Sequence of chain 5.B:
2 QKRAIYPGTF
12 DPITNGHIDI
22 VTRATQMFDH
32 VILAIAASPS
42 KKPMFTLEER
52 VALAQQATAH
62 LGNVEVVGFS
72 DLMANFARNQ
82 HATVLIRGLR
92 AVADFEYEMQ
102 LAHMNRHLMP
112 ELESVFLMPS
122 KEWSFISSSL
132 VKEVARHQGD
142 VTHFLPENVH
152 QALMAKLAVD

Sequence of chain 11.B:
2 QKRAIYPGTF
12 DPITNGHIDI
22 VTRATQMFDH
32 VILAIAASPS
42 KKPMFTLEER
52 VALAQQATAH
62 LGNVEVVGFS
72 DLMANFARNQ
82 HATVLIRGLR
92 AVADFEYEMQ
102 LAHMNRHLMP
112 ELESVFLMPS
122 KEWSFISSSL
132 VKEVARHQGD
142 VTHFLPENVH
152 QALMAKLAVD

The small molecule below binds the protein below.
Small molecule (SMILES): CC(C)(CO)[C@@H](O)C(=O)NCCc1nc2cccc(O)c2[nH]1

Binding-site contacts:
Ligand atom C6 contacts residue LEU131 of chain 11.B at 3.9 Å (hydrophobic).
Ligand atom C1 contacts residue LEU73 of chain 5.B at 3.9 Å (hydrophobic).
Ligand atom C9 contacts residue LEU73 of chain 5.B at 3.4 Å (hydrophobic).
Ligand atom C10 contacts residue ASN106 of chain 5.B at 3.2 Å.
Ligand atom C7 contacts residue LEU102 of chain 5.B at 3.8 Å (hydrophobic).
Ligand atom C7 contacts residue LEU131 of chain 11.B at 3.9 Å (hydrophobic).
Ligand atom C3 contacts residue PHE70 of chain 5.B at 3.9 Å (hydrophobic).
Ligand atom O13 contacts residue LEU109 of chain 5.B at 3.9 Å.
Ligand atom C19 contacts residue GLY9 of chain 5.B at 3.8 Å.
Ligand atom C3 contacts residue MET74 of chain 5.B at 3.9 Å (hydrophobic).
Ligand atom C1 contacts residue MET74 of chain 5.B at 3.8 Å (hydrophobic).
Ligand atom O13 contacts residue LEU73 of chain 5.B at 3.6 Å.
Ligand atom C5 contacts residue MET105 of chain 5.B at 3.9 Å (hydrophobic).
Ligand atom O13 contacts residue MET74 of chain 5.B at 3.6 Å (h-bond).
Ligand atom C19 contacts residue ALA37 of chain 5.B at 4.0 Å (hydrophobic).
Ligand atom O22 contacts residue ARG88 of chain 5.B at 3.3 Å (salt-bridge).
Ligand atom C9 contacts residue MET74 of chain 5.B at 3.9 Å (hydrophobic).
Ligand atom O22 contacts residue TYR98 of chain 5.B at 3.5 Å (h-bond).
Ligand atom C5 contacts residue LEU109 of chain 5.B at 3.8 Å (hydrophobic).
Ligand atom O22 contacts residue LEU102 of chain 5.B at 3.4 Å.
Ligand atom C19 contacts residue THR10 of chain 5.B at 3.8 Å.
Ligand atom C10 contacts residue LEU73 of chain 5.B at 3.6 Å (hydrophobic).
Ligand atom N11 contacts residue MET74 of chain 5.B at 3.0 Å (h-bond).
Ligand atom O13 contacts residue ALA75 of chain 5.B at 3.0 Å (h-bond).
Ligand atom C6 contacts residue LEU102 of chain 5.B at 3.7 Å (hydrophobic).
Ligand atom C2 contacts residue ASP72 of chain 5.B at 3.9 Å.
Ligand atom C2 contacts residue MET74 of chain 5.B at 3.9 Å (hydrophobic).
Ligand atom C20 contacts residue ARG88 of chain 5.B at 3.6 Å.
Ligand atom O17 contacts residue TYR98 of chain 5.B at 3.8 Å.
Ligand atom N11 contacts residue LEU73 of chain 5.B at 3.4 Å.
Ligand atom C3 contacts residue ASP72 of chain 5.B at 4.0 Å.
Ligand atom O15 contacts residue MET74 of chain 5.B at 3.1 Å.
Ligand atom C5 contacts residue ASN106 of chain 5.B at 3.1 Å.
Ligand atom O13 contacts residue ASN106 of chain 5.B at 2.7 Å (h-bond).
Ligand atom C21 contacts residue GLY9 of chain 5.B at 3.8 Å.
Ligand atom C21 contacts residue PRO8 of chain 5.B at 3.8 Å (hydrophobic).
Ligand atom C6 contacts residue VAL135 of chain 11.B at 3.5 Å (hydrophobic).
Ligand atom C21 contacts residue ARG88 of chain 5.B at 3.3 Å.
Ligand atom C6 contacts residue MET105 of chain 5.B at 3.8 Å (hydrophobic).
Ligand atom C7 contacts residue VAL135 of chain 11.B at 3.8 Å (hydrophobic).